Sequence of chain 19.A:
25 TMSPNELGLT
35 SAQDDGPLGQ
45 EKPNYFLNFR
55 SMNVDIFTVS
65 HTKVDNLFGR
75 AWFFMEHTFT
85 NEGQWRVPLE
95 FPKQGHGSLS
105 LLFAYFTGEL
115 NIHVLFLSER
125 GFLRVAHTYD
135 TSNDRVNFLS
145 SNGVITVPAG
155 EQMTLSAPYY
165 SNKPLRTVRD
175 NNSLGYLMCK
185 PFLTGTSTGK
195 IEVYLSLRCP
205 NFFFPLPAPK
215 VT

Binding-site contacts:
Ligand atom O2' contacts residue THR44 of chain 19.B at 3.9 Å.
Ligand atom N1 contacts residue ALA56 of chain 19.B at 3.2 Å (h-bond).
Ligand atom C2 contacts residue TRP21 of chain 17.B at 3.2 Å (hydrophobic).
Ligand atom P contacts residue THR17 of chain 17.B at 3.9 Å.
Ligand atom OP2 contacts residue ARG202 of chain 19.A at 3.6 Å.
Ligand atom N1 contacts residue TYR58 of chain 19.B at 3.5 Å.
Ligand atom N1 contacts residue ARG68 of chain 19.B at 3.9 Å.
Ligand atom O4' contacts residue ARG202 of chain 19.A at 3.9 Å.
Ligand atom N1 contacts residue TRP21 of chain 17.B at 3.8 Å.
Ligand atom C1' contacts residue TRP21 of chain 17.B at 3.9 Å (hydrophobic).
Ligand atom C2' contacts residue THR17 of chain 17.B at 3.7 Å.
Ligand atom C2 contacts residue ALA56 of chain 19.B at 3.8 Å (hydrophobic).
Ligand atom OP1 contacts residue THR17 of chain 17.B at 3.7 Å.
Ligand atom O2' contacts residue LEU41 of chain 19.B at 3.8 Å.
Ligand atom OP1 contacts residue MET15 of chain 17.B at 3.1 Å.
Ligand atom OP2 contacts residue THR17 of chain 17.B at 3.5 Å.
Ligand atom C4' contacts residue TYR19 of chain 16.B at 3.8 Å (hydrophobic).
Ligand atom O3' contacts residue TYR19 of chain 16.B at 3.0 Å (h-bond).
Ligand atom O2' contacts residue ARG55 of chain 19.B at 3.8 Å.
Ligand atom O2' contacts residue CYS203 of chain 19.A at 3.3 Å (h-bond).
Ligand atom O2 contacts residue TRP21 of chain 17.B at 2.9 Å.
Ligand atom C2' contacts residue ARG55 of chain 19.B at 3.4 Å.
Ligand atom P contacts residue TYR19 of chain 16.B at 4.0 Å.
Ligand atom C1' contacts residue ARG68 of chain 19.B at 3.8 Å.
Ligand atom O4 contacts residue TRP21 of chain 17.B at 3.4 Å.
Ligand atom OP2 contacts residue ARG55 of chain 19.B at 2.9 Å (salt-bridge).
Ligand atom O2' contacts residue THR17 of chain 17.B at 2.8 Å.
Ligand atom C6 contacts residue TYR58 of chain 19.B at 3.8 Å (hydrophobic).
Ligand atom N6 contacts residue TYR58 of chain 19.B at 3.5 Å (h-bond).
Ligand atom N3 contacts residue TRP21 of chain 17.B at 3.2 Å.
Ligand atom O2' contacts residue ARG55 of chain 19.B at 3.1 Å (salt-bridge).
Ligand atom C2 contacts residue TYR58 of chain 19.B at 3.8 Å (hydrophobic).
Ligand atom C5' contacts residue ARG202 of chain 19.A at 3.9 Å.
Ligand atom O2' contacts residue TYR19 of chain 16.B at 3.7 Å.
Ligand atom C2 contacts residue ARG55 of chain 19.B at 3.1 Å.
Ligand atom OP1 contacts residue TYR19 of chain 16.B at 3.6 Å (h-bond).
Ligand atom N3 contacts residue ARG55 of chain 19.B at 3.2 Å (salt-bridge).
Ligand atom O4' contacts residue ARG68 of chain 19.B at 3.0 Å (salt-bridge).
Ligand atom O2 contacts residue TYR58 of chain 19.B at 3.6 Å.
Ligand atom C4 contacts residue TRP21 of chain 17.B at 3.7 Å (hydrophobic).

Sequence of chain 16.B:
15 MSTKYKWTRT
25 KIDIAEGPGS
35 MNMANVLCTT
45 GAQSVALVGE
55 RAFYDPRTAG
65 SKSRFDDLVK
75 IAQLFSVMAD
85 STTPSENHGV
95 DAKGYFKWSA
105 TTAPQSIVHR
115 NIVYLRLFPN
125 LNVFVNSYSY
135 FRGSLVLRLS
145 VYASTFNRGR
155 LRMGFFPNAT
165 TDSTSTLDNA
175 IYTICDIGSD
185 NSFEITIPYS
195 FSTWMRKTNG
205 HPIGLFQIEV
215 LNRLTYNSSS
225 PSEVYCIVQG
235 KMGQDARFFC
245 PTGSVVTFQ

Sequence of chain 17.B:
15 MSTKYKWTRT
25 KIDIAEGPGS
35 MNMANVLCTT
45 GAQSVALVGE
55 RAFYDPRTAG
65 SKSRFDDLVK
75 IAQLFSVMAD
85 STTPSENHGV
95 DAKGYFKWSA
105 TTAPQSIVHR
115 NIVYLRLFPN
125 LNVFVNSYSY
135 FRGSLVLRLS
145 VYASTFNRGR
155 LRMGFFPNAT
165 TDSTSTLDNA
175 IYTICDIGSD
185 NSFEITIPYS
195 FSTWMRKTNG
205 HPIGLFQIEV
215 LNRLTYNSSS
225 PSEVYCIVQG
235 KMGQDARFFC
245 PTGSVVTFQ

A small-molecule ligand and the protein it binds are described below.
Small molecule (SMILES): Nc1ncnc2c1ncn2[C@@H]1O[C@H](CO)[C@@H](O[P](=O)(O)OC[C@H]2O[C@@H](n3ccc(=O)[nH]c3=O)[C@H](O)[C@@H]2O[P](=O)(O)OC[C@H]2O[C@@H](n3ccc(=O)[nH]c3=O)[C@H](O)[C@@H]2O[P](=O)(O)OC[C@H]2O[C@@H](n3ccc(=O)[nH]c3=O)[C@H](O)[C@@H]2O[P](=O)(O)OC[C@H]2O[C@@H](n3ccc(=O)[nH]c3=O)[C@H](O)[C@@H]2O[P](=O)(O)OC[C@H]2O[C@@H](n3ccc(=O)[nH]c3=O)[C@H](O)[C@@H]2O)[C@H]1O

Sequence of chain 19.B:
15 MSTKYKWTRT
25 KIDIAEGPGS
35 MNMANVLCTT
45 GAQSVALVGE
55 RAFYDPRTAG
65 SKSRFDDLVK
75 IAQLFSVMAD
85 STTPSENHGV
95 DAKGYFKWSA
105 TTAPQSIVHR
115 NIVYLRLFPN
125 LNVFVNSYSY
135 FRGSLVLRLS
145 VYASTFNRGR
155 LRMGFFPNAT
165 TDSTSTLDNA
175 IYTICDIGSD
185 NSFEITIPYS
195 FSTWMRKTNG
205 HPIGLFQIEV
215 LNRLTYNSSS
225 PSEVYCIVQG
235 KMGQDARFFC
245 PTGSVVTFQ